Sequence of chain 2.B:
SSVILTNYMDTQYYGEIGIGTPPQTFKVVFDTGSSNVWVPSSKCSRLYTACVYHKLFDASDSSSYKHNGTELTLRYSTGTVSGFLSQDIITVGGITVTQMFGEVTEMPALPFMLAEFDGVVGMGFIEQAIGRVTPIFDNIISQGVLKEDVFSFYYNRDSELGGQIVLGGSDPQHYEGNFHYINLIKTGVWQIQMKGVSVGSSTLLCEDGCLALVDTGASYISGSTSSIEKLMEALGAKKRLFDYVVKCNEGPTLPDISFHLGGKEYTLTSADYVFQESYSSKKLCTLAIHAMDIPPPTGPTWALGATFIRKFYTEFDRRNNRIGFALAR

The small molecule below binds the protein below.
Small molecule (SMILES): COc1ccccc1COCCCOc1ccc(N2C(=O)CNC[C@@H]2COc2ccc3c(ccn3CC(=O)O)c2)cc1

Binding-site contacts:
Ligand atom N2 contacts residue ASP31 of chain 2.B at 2.9 Å (salt-bridge).
Ligand atom C14 contacts residue GLY221 of chain 2.B at 3.6 Å.
Ligand atom C1 contacts residue PHE117 of chain 2.B at 3.3 Å (hydrophobic).
Ligand atom C3 contacts residue ASP118 of chain 2.B at 3.4 Å.
Ligand atom C27 contacts residue SER34 of chain 2.B at 3.7 Å.
Ligand atom C1 contacts residue VAL120 of chain 2.B at 3.4 Å (hydrophobic).
Ligand atom C8 contacts residue MET107 of chain 2.B at 3.4 Å (hydrophobic).
Ligand atom C31 contacts residue TRP38 of chain 2.B at 3.6 Å (hydrophobic).
Ligand atom C21 contacts residue GLY221 of chain 2.B at 3.4 Å.
Ligand atom C8 contacts residue PRO40 of chain 2.B at 3.5 Å (hydrophobic).
Ligand atom C26 contacts residue ASP31 of chain 2.B at 3.6 Å.
Ligand atom C6 contacts residue PHE112 of chain 2.B at 3.4 Å (hydrophobic).
Ligand atom C12 contacts residue PRO111 of chain 2.B at 3.3 Å (hydrophobic).
Ligand atom C23 contacts residue ASP31 of chain 2.B at 3.3 Å.
Ligand atom C22 contacts residue ASP219 of chain 2.B at 3.5 Å.
Ligand atom C2 contacts residue PHE112 of chain 2.B at 3.4 Å (hydrophobic).
Ligand atom C11 contacts residue ALA115 of chain 2.B at 3.6 Å (hydrophobic).
Ligand atom C7 contacts residue MET107 of chain 2.B at 3.5 Å (hydrophobic).
Ligand atom C5 contacts residue PHE112 of chain 2.B at 3.5 Å (hydrophobic).
Ligand atom O1 contacts residue PHE112 of chain 2.B at 3.4 Å.
Ligand atom C17 contacts residue GLN12 of chain 2.B at 3.5 Å.
Ligand atom C24 contacts residue GLY221 of chain 2.B at 3.3 Å.
Ligand atom C25 contacts residue TYR76 of chain 2.B at 3.6 Å (hydrophobic).
Ligand atom C21 contacts residue ASP219 of chain 2.B at 3.2 Å.
Ligand atom N2 contacts residue GLY33 of chain 2.B at 3.6 Å.
Ligand atom C22 contacts residue GLY33 of chain 2.B at 3.4 Å.
Ligand atom C20 contacts residue ASP31 of chain 2.B at 3.1 Å.
Ligand atom C28 contacts residue VAL120 of chain 2.B at 3.7 Å (hydrophobic).
Ligand atom O2 contacts residue VAL104 of chain 2.B at 3.0 Å.
Ligand atom C32 contacts residue TRP38 of chain 2.B at 3.4 Å (hydrophobic).
Ligand atom C27 contacts residue ASP31 of chain 2.B at 3.3 Å.
Ligand atom C12 contacts residue ALA115 of chain 2.B at 3.4 Å (hydrophobic).
Ligand atom O7 contacts residue PHE112 of chain 2.B at 3.6 Å.
Ligand atom C8 contacts residue ASP118 of chain 2.B at 3.0 Å.
Ligand atom C22 contacts residue ASP31 of chain 2.B at 3.6 Å.
Ligand atom C6 contacts residue ASP118 of chain 2.B at 3.7 Å.
Ligand atom N2 contacts residue ASP219 of chain 2.B at 2.6 Å (salt-bridge).
Ligand atom C7 contacts residue ASP118 of chain 2.B at 3.1 Å.
Ligand atom N3 contacts residue ASP31 of chain 2.B at 3.0 Å (salt-bridge).
Ligand atom C21 contacts residue ASP31 of chain 2.B at 3.2 Å.